The protein below binds the small molecule below.
Small molecule (SMILES): CC(=O)N[C@@H]1[C@@H](O)[C@H](O[C@@H]2O[C@H](CO)[C@@H](O[C@@H]3O[C@H](CO)[C@@H](O)[C@H](O)[C@H]3NC(C)=O)[C@H](O)[C@H]2NC(C)=O)[C@@H](CO)O[C@H]1O

Binding-site contacts:
Ligand atom C3 contacts residue ASP204 of chain 1.A at 3.8 Å.
Ligand atom C2 contacts residue ASP204 of chain 1.A at 3.8 Å.
Ligand atom O6 contacts residue TYR171 of chain 1.A at 3.9 Å.
Ligand atom C1 contacts residue TYR171 of chain 1.A at 3.4 Å (hydrophobic).
Ligand atom O3 contacts residue GLY201 of chain 1.A at 2.8 Å (h-bond).
Ligand atom C8 contacts residue GLY201 of chain 1.A at 3.8 Å.
Ligand atom C5 contacts residue TYR174 of chain 1.A at 3.8 Å (hydrophobic).
Ligand atom O3 contacts residue ASP204 of chain 1.A at 4.1 Å.
Ligand atom O4 contacts residue ASP203 of chain 1.A at 2.6 Å (salt-bridge).
Ligand atom N2 contacts residue GLY201 of chain 1.A at 3.7 Å.
Ligand atom O6 contacts residue PHE165 of chain 1.A at 3.7 Å.
Ligand atom N2 contacts residue ASP204 of chain 1.A at 2.8 Å (salt-bridge).
Ligand atom O3 contacts residue GLY200 of chain 1.A at 3.6 Å.
Ligand atom C8 contacts residue ASP204 of chain 1.A at 3.4 Å.
Ligand atom C8 contacts residue ARG244 of chain 1.A at 4.0 Å.
Ligand atom C3 contacts residue TYR171 of chain 1.A at 3.7 Å (hydrophobic).
Ligand atom C4 contacts residue TRP199 of chain 1.A at 4.0 Å (hydrophobic).
Ligand atom C6 contacts residue PHE165 of chain 1.A at 3.5 Å (hydrophobic).
Ligand atom C7 contacts residue ARG244 of chain 1.A at 3.7 Å.
Ligand atom O4 contacts residue TYR174 of chain 1.A at 3.4 Å.
Ligand atom O7 contacts residue ARG244 of chain 1.A at 2.8 Å (salt-bridge).
Ligand atom O3 contacts residue ASP203 of chain 1.A at 2.6 Å (salt-bridge).
Ligand atom C8 contacts residue ILE248 of chain 1.A at 4.0 Å (hydrophobic).
Ligand atom C8 contacts residue PHE245 of chain 1.A at 3.9 Å (hydrophobic).
Ligand atom O7 contacts residue GLY201 of chain 1.A at 4.1 Å.
Ligand atom C2 contacts residue TRP199 of chain 1.A at 4.0 Å (hydrophobic).
Ligand atom C2 contacts residue TYR171 of chain 1.A at 4.0 Å (hydrophobic).
Ligand atom C6 contacts residue TYR174 of chain 1.A at 3.6 Å (hydrophobic).
Ligand atom O7 contacts residue PHE245 of chain 1.A at 4.1 Å.
Ligand atom O4 contacts residue GOL1 of chain 1.I at 3.5 Å.
Ligand atom O5 contacts residue TYR171 of chain 1.A at 4.1 Å.
Ligand atom C3 contacts residue GLY201 of chain 1.A at 4.1 Å.
Ligand atom C7 contacts residue GLY201 of chain 1.A at 3.7 Å.
Ligand atom C4 contacts residue ASP203 of chain 1.A at 3.6 Å.
Ligand atom C5 contacts residue TYR171 of chain 1.A at 3.8 Å (hydrophobic).
Ligand atom C7 contacts residue ASP204 of chain 1.A at 3.6 Å.
Ligand atom O7 contacts residue TRP199 of chain 1.A at 4.0 Å.
Ligand atom O6 contacts residue TRP199 of chain 1.A at 3.7 Å.
Ligand atom O3 contacts residue GOL1 of chain 1.I at 3.8 Å.
Ligand atom C3 contacts residue ASP203 of chain 1.A at 3.4 Å.

Sequence of chain 1.A:
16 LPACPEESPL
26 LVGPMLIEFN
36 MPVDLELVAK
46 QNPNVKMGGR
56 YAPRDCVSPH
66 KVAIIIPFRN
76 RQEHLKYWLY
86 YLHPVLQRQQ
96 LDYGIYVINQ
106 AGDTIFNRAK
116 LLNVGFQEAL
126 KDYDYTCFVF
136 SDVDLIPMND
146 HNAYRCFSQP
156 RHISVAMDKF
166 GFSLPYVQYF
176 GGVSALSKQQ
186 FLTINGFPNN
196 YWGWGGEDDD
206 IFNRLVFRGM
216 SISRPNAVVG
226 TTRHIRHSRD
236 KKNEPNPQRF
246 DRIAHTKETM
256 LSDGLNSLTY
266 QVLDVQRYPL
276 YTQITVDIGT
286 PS